Sequence of chain 1.A:
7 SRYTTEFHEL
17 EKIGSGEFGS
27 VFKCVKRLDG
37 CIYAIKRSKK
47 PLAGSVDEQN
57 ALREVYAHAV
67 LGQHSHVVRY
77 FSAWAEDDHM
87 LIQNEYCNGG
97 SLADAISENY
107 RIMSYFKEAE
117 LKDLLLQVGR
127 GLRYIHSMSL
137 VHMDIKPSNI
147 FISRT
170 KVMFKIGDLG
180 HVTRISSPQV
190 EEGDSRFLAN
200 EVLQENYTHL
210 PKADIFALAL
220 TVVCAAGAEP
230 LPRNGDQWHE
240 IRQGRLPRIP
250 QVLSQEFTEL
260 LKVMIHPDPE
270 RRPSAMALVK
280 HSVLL

Binding-site contacts:
Ligand atom CBC contacts residue ILE19 of chain 1.A at 3.4 Å (hydrophobic).
Ligand atom CL1 contacts residue GLU60 of chain 1.A at 3.7 Å.
Ligand atom C01 contacts residue ASN145 of chain 1.A at 3.2 Å.
Ligand atom CAS contacts residue GLU17 of chain 1.A at 3.4 Å.
Ligand atom C01 contacts residue ASP177 of chain 1.A at 3.6 Å.
Ligand atom OAV contacts residue ILE19 of chain 1.A at 3.4 Å.
Ligand atom CAQ contacts residue GLU17 of chain 1.A at 3.4 Å.
Ligand atom CL2 contacts residue ASN90 of chain 1.A at 3.3 Å.
Ligand atom CAL contacts residue PHE147 of chain 1.A at 3.8 Å (hydrophobic).
Ligand atom CL2 contacts residue VAL27 of chain 1.A at 3.8 Å.
Ligand atom CAK contacts residue CYS93 of chain 1.A at 3.1 Å (hydrophobic).
Ligand atom CAI contacts residue ASN90 of chain 1.A at 3.6 Å.
Ligand atom CAG contacts residue VAL74 of chain 1.A at 3.8 Å (hydrophobic).
Ligand atom CAC contacts residue TYR92 of chain 1.A at 3.5 Å (hydrophobic).
Ligand atom CBE contacts residue PHE147 of chain 1.A at 3.2 Å (hydrophobic).
Ligand atom CL1 contacts residue LYS42 of chain 1.A at 3.4 Å.
Ligand atom CAH contacts residue GLU91 of chain 1.A at 3.2 Å.
Ligand atom CBD contacts residue ILE19 of chain 1.A at 3.4 Å (hydrophobic).
Ligand atom CAM contacts residue TYR92 of chain 1.A at 3.6 Å (hydrophobic).
Ligand atom CAQ contacts residue TYR92 of chain 1.A at 3.7 Å (hydrophobic).
Ligand atom OAW contacts residue GLY96 of chain 1.A at 3.7 Å.
Ligand atom NAT contacts residue GLU91 of chain 1.A at 3.8 Å.
Ligand atom NAD contacts residue ASN90 of chain 1.A at 3.6 Å.
Ligand atom CAN contacts residue CYS93 of chain 1.A at 3.2 Å (hydrophobic).
Ligand atom CBG contacts residue PHE147 of chain 1.A at 3.3 Å (hydrophobic).
Ligand atom O02 contacts residue EDO1 of chain 1.C at 3.7 Å.
Ligand atom O02 contacts residue ASP177 of chain 1.A at 3.3 Å.
Ligand atom CL2 contacts residue ALA40 of chain 1.A at 3.6 Å.
Ligand atom NAU contacts residue PHE147 of chain 1.A at 3.5 Å.
Ligand atom CAI contacts residue LYS42 of chain 1.A at 3.8 Å.
Ligand atom CAM contacts residue ASN94 of chain 1.A at 3.6 Å.
Ligand atom CAH contacts residue CYS93 of chain 1.A at 3.8 Å (hydrophobic).
Ligand atom NAD contacts residue VAL74 of chain 1.A at 3.3 Å.
Ligand atom CAN contacts residue GLY96 of chain 1.A at 3.5 Å.
Ligand atom CAN contacts residue TYR92 of chain 1.A at 3.7 Å (hydrophobic).
Ligand atom CBA contacts residue PHE147 of chain 1.A at 3.7 Å (hydrophobic).
Ligand atom OAW contacts residue ILE19 of chain 1.A at 3.5 Å.
Ligand atom NAT contacts residue CYS93 of chain 1.A at 3.1 Å (h-bond).
Ligand atom CAA contacts residue ILE19 of chain 1.A at 3.2 Å (hydrophobic).
Ligand atom CAJ contacts residue PHE147 of chain 1.A at 3.3 Å (hydrophobic).

A small-molecule ligand and the protein it binds are described below.
Small molecule (SMILES): COc1cc(Nc2c(C#N)cnc3cc(OCCCN4CCN(C)CC4)c(OC)cc23)c(Cl)cc1Cl